Binding-site contacts:
Ligand atom CAA contacts residue CYS80 of chain 1.A at 4.0 Å (hydrophobic).
Ligand atom CAA contacts residue VAL33 of chain 1.A at 4.0 Å (hydrophobic).
Ligand atom OAC contacts residue VAL33 of chain 1.A at 4.0 Å.
Ligand atom OAC contacts residue PHE90 of chain 1.A at 4.4 Å.
Ligand atom CAB contacts residue PRO34 of chain 1.A at 3.9 Å (hydrophobic).
Ligand atom NAH contacts residue PRO34 of chain 1.A at 4.1 Å.
Ligand atom CAM contacts residue PHE90 of chain 1.A at 3.4 Å (hydrophobic).
Ligand atom CAD contacts residue VAL38 of chain 1.A at 3.9 Å (hydrophobic).
Ligand atom CAF contacts residue PHE90 of chain 1.A at 3.6 Å (hydrophobic).
Ligand atom CAI contacts residue VAL33 of chain 1.A at 3.7 Å (hydrophobic).
Ligand atom CAG contacts residue PHE90 of chain 1.A at 4.2 Å (hydrophobic).
Ligand atom CAI contacts residue PHE90 of chain 1.A at 4.3 Å (hydrophobic).
Ligand atom OAC contacts residue CYS80 of chain 1.A at 4.0 Å.
Ligand atom CAL contacts residue VAL33 of chain 1.A at 4.0 Å (hydrophobic).
Ligand atom NAH contacts residue PHE90 of chain 1.A at 3.9 Å.
Ligand atom CAD contacts residue TYR83 of chain 1.A at 4.0 Å (hydrophobic).
Ligand atom CAA contacts residue ILE28 of chain 1.A at 3.8 Å (hydrophobic).
Ligand atom CAD contacts residue ASN84 of chain 1.A at 4.2 Å.
Ligand atom CAK contacts residue PHE90 of chain 1.A at 3.9 Å (hydrophobic).
Ligand atom CAB contacts residue PHE90 of chain 1.A at 4.4 Å (hydrophobic).
Ligand atom CAG contacts residue ILE28 of chain 1.A at 3.7 Å (hydrophobic).
Ligand atom CAG contacts residue VAL33 of chain 1.A at 3.9 Å (hydrophobic).
Ligand atom CAF contacts residue TYR83 of chain 1.A at 4.3 Å (hydrophobic).
Ligand atom CAF contacts residue VAL33 of chain 1.A at 4.3 Å (hydrophobic).
Ligand atom CAB contacts residue GLU37 of chain 1.A at 4.2 Å.
Ligand atom CAA contacts residue PHE29 of chain 1.A at 3.7 Å (hydrophobic).
Ligand atom CAI contacts residue ASN84 of chain 1.A at 4.0 Å.
Ligand atom CAJ contacts residue VAL38 of chain 1.A at 4.1 Å (hydrophobic).
Ligand atom CAF contacts residue ASN84 of chain 1.A at 3.8 Å.
Ligand atom CAI contacts residue CYS80 of chain 1.A at 4.4 Å (hydrophobic).
Ligand atom CAL contacts residue PHE90 of chain 1.A at 3.4 Å (hydrophobic).
Ligand atom CAE contacts residue VAL38 of chain 1.A at 3.5 Å (hydrophobic).
Ligand atom CAM contacts residue PRO34 of chain 1.A at 4.3 Å (hydrophobic).
Ligand atom CAD contacts residue PHE90 of chain 1.A at 3.9 Å (hydrophobic).
Ligand atom CAE contacts residue PHE90 of chain 1.A at 3.9 Å (hydrophobic).
Ligand atom CAK contacts residue VAL33 of chain 1.A at 3.7 Å (hydrophobic).
Ligand atom CAJ contacts residue PRO34 of chain 1.A at 4.3 Å (hydrophobic).
Ligand atom CAJ contacts residue PHE90 of chain 1.A at 3.7 Å (hydrophobic).
Ligand atom OAC contacts residue ASN84 of chain 1.A at 3.0 Å (h-bond).
Ligand atom CAM contacts residue VAL33 of chain 1.A at 4.2 Å (hydrophobic).

Sequence of chain 1.A:
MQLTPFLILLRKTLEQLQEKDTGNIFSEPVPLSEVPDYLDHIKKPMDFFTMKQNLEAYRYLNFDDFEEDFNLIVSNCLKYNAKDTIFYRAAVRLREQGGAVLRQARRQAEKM

The small molecule below binds the protein below.
Small molecule (SMILES): CC(=O)c1c[nH]c2c(C)cccc12